A small-molecule ligand and the protein it binds are described below.
Small molecule (SMILES): OC[C@H]1O[C@@H](O)[C@H](O)[C@@H](O)[C@@H]1O

Sequence of chain 1.B:
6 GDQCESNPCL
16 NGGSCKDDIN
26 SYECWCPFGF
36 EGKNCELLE

Sequence of chain 1.A:
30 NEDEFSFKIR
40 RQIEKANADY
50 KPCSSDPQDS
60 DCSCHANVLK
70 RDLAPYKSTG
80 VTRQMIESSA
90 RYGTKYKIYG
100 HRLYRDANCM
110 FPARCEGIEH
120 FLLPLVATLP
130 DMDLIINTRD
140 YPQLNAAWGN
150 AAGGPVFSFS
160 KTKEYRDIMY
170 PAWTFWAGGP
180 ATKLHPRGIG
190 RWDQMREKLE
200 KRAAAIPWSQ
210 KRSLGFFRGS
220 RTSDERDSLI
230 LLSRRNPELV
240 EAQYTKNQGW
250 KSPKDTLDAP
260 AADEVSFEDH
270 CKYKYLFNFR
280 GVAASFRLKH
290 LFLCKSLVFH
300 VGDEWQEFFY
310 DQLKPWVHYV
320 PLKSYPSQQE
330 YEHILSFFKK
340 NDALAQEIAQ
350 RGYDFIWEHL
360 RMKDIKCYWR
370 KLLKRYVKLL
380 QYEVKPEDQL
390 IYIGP

Binding-site contacts:
Ligand atom C5 contacts residue PHE285 of chain 1.A at 4.1 Å (hydrophobic).
Ligand atom C5 contacts residue ASP139 of chain 1.A at 4.1 Å.
Ligand atom C5 contacts residue SER11 of chain 1.B at 3.5 Å.
Ligand atom O2 contacts residue SER11 of chain 1.B at 3.0 Å (h-bond).
Ligand atom C4 contacts residue UDP1 of chain 1.C at 3.7 Å.
Ligand atom O3 contacts residue GLY280 of chain 1.A at 3.9 Å.
Ligand atom O3 contacts residue UDP1 of chain 1.C at 3.9 Å.
Ligand atom O6 contacts residue SER11 of chain 1.B at 3.9 Å.
Ligand atom O6 contacts residue ARG113 of chain 1.A at 3.6 Å (salt-bridge).
Ligand atom O2 contacts residue THR221 of chain 1.A at 3.8 Å.
Ligand atom O6 contacts residue TRP172 of chain 1.A at 3.6 Å.
Ligand atom O3 contacts residue ALA282 of chain 1.A at 3.2 Å (h-bond).
Ligand atom C3 contacts residue SER11 of chain 1.B at 3.7 Å.
Ligand atom C2 contacts residue VAL281 of chain 1.A at 3.9 Å (hydrophobic).
Ligand atom C6 contacts residue PHE285 of chain 1.A at 3.6 Å (hydrophobic).
Ligand atom O4 contacts residue ALA283 of chain 1.A at 3.2 Å (h-bond).
Ligand atom O4 contacts residue UDP1 of chain 1.C at 3.2 Å (h-bond).
Ligand atom C6 contacts residue ASP139 of chain 1.A at 3.5 Å.
Ligand atom O2 contacts residue GLY280 of chain 1.A at 4.2 Å.
Ligand atom C3 contacts residue VAL281 of chain 1.A at 4.2 Å (hydrophobic).
Ligand atom O5 contacts residue SER11 of chain 1.B at 2.1 Å (h-bond).
Ligand atom C3 contacts residue UDP1 of chain 1.C at 3.3 Å.
Ligand atom C4 contacts residue ALA283 of chain 1.A at 3.4 Å (hydrophobic).
Ligand atom O2 contacts residue VAL281 of chain 1.A at 3.5 Å (h-bond).
Ligand atom C6 contacts residue TRP172 of chain 1.A at 4.0 Å (hydrophobic).
Ligand atom O2 contacts residue UDP1 of chain 1.C at 2.8 Å (h-bond).
Ligand atom O3 contacts residue ALA283 of chain 1.A at 3.0 Å (h-bond).
Ligand atom C4 contacts residue SER11 of chain 1.B at 4.2 Å.
Ligand atom O6 contacts residue ASP139 of chain 1.A at 2.2 Å (salt-bridge).
Ligand atom O5 contacts residue ASP139 of chain 1.A at 3.3 Å (salt-bridge).
Ligand atom C5 contacts residue PRO179 of chain 1.A at 4.1 Å (hydrophobic).
Ligand atom O4 contacts residue SER284 of chain 1.A at 3.6 Å.
Ligand atom C2 contacts residue SER11 of chain 1.B at 2.4 Å.
Ligand atom O3 contacts residue VAL281 of chain 1.A at 3.3 Å (h-bond).
Ligand atom C3 contacts residue ALA283 of chain 1.A at 3.7 Å (hydrophobic).
Ligand atom C6 contacts residue PHE158 of chain 1.A at 4.1 Å (hydrophobic).
Ligand atom C1 contacts residue ASP139 of chain 1.A at 4.0 Å.
Ligand atom C1 contacts residue SER11 of chain 1.B at 1.4 Å.
Ligand atom C2 contacts residue UDP1 of chain 1.C at 3.7 Å.
Ligand atom O4 contacts residue PHE285 of chain 1.A at 3.6 Å (h-bond).